Sequence of chain 1.A:
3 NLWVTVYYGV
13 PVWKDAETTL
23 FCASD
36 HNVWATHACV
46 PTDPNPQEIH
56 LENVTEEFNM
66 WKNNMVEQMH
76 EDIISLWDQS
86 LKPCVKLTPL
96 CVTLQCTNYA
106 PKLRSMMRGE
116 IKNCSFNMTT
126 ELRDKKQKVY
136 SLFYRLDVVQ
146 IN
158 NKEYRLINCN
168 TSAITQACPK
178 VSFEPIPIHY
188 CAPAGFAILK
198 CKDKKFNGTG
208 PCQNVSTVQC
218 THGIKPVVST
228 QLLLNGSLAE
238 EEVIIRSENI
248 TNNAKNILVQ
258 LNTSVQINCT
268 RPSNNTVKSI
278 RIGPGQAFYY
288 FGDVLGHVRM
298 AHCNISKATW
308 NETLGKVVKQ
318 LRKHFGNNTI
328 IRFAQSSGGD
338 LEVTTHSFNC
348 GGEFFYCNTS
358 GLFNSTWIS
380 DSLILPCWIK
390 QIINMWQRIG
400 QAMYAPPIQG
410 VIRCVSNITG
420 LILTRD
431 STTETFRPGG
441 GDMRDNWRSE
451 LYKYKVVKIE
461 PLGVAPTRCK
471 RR

This protein binds this small molecule.
Small molecule (SMILES): CC(=O)N[C@@H]1[C@@H](O)[C@H](O)[C@@H](CO)O[C@H]1O

Binding-site contacts:
Ligand atom C8 contacts residue SER120 of chain 1.A at 3.2 Å.
Ligand atom N2 contacts residue ASN122 of chain 1.A at 2.9 Å (h-bond).
Ligand atom C7 contacts residue GLN100 of chain 1.A at 4.1 Å.
Ligand atom C8 contacts residue PHE121 of chain 1.A at 3.9 Å (hydrophobic).
Ligand atom C8 contacts residue GLN100 of chain 1.A at 3.6 Å.
Ligand atom O7 contacts residue GLN100 of chain 1.A at 4.0 Å.
Ligand atom C3 contacts residue ASN122 of chain 1.A at 3.8 Å.
Ligand atom C2 contacts residue ASN122 of chain 1.A at 2.5 Å.
Ligand atom C7 contacts residue ASN122 of chain 1.A at 3.7 Å.
Ligand atom O5 contacts residue ASN122 of chain 1.A at 2.4 Å (h-bond).
Ligand atom C7 contacts residue SER120 of chain 1.A at 4.4 Å.
Ligand atom C5 contacts residue ASN122 of chain 1.A at 3.7 Å.
Ligand atom O7 contacts residue THR98 of chain 1.A at 4.3 Å.
Ligand atom O7 contacts residue ASN122 of chain 1.A at 4.1 Å.
Ligand atom C4 contacts residue ASN122 of chain 1.A at 4.2 Å.
Ligand atom O3 contacts residue GLN100 of chain 1.A at 4.3 Å.
Ligand atom C1 contacts residue ASN122 of chain 1.A at 1.4 Å.